Binding-site contacts:
Ligand atom C10 contacts residue LEU137 of chain 1.A at 3.8 Å (hydrophobic).
Ligand atom C7 contacts residue ASP148 of chain 1.A at 3.9 Å.
Ligand atom C25 contacts residue ASP148 of chain 1.A at 3.4 Å.
Ligand atom C1 contacts residue GLN13 of chain 1.A at 3.6 Å.
Ligand atom C17 contacts residue CYS87 of chain 1.A at 3.6 Å (hydrophobic).
Ligand atom C12 contacts residue LEU137 of chain 1.A at 3.5 Å (hydrophobic).
Ligand atom C12 contacts residue ALA36 of chain 1.A at 3.5 Å (hydrophobic).
Ligand atom O22 contacts residue ASP148 of chain 1.A at 3.2 Å.
Ligand atom N20 contacts residue CYS87 of chain 1.A at 2.9 Å (h-bond).
Ligand atom C4 contacts residue LEU137 of chain 1.A at 3.7 Å (hydrophobic).
Ligand atom C12 contacts residue GLU85 of chain 1.A at 3.2 Å.
Ligand atom C11 contacts residue LEU137 of chain 1.A at 3.3 Å (hydrophobic).
Ligand atom C24 contacts residue ASP148 of chain 1.A at 3.5 Å.
Ligand atom C3 contacts residue TYR86 of chain 1.A at 3.4 Å (hydrophobic).
Ligand atom C11 contacts residue ALA36 of chain 1.A at 3.8 Å (hydrophobic).
Ligand atom C18 contacts residue GLY90 of chain 1.A at 3.5 Å.
Ligand atom C15 contacts residue LEU15 of chain 1.A at 3.5 Å (hydrophobic).
Ligand atom N26 contacts residue ASN135 of chain 1.A at 2.9 Å (h-bond).
Ligand atom N contacts residue GLY90 of chain 1.A at 3.8 Å.
Ligand atom N23 contacts residue VAL23 of chain 1.A at 3.5 Å.
Ligand atom C2 contacts residue TYR86 of chain 1.A at 3.2 Å (hydrophobic).
Ligand atom N13 contacts residue CYS87 of chain 1.A at 3.0 Å (h-bond).
Ligand atom N13 contacts residue GLU85 of chain 1.A at 3.8 Å.
Ligand atom C10 contacts residue CYS87 of chain 1.A at 3.8 Å (hydrophobic).
Ligand atom C19 contacts residue GLY90 of chain 1.A at 3.6 Å.
Ligand atom C9 contacts residue VAL68 of chain 1.A at 3.9 Å (hydrophobic).
Ligand atom C12 contacts residue CYS87 of chain 1.A at 3.8 Å (hydrophobic).
Ligand atom C18 contacts residue CYS87 of chain 1.A at 3.4 Å (hydrophobic).
Ligand atom O contacts residue GLN13 of chain 1.A at 3.4 Å (h-bond).
Ligand atom N8 contacts residue VAL68 of chain 1.A at 3.8 Å.
Ligand atom N8 contacts residue LEU84 of chain 1.A at 3.7 Å.
Ligand atom C24 contacts residue TYR20 of chain 1.A at 3.6 Å (hydrophobic).
Ligand atom N13 contacts residue TYR86 of chain 1.A at 3.6 Å.
Ligand atom S contacts residue LEU137 of chain 1.A at 3.6 Å.
Ligand atom C3 contacts residue SER88 of chain 1.A at 3.5 Å.
Ligand atom N26 contacts residue ASP148 of chain 1.A at 2.9 Å (salt-bridge).
Ligand atom N13 contacts residue LEU137 of chain 1.A at 3.7 Å.
Ligand atom O22 contacts residue LYS38 of chain 1.A at 2.8 Å (salt-bridge).
Ligand atom N20 contacts residue TYR86 of chain 1.A at 3.5 Å.
Ligand atom C2 contacts residue GLN13 of chain 1.A at 3.8 Å.

The protein below binds the small molecule below.
Small molecule (SMILES): NCCNC(=O)c1cncc(-c2cnc(Nc3cc(N4CCOCC4)ccn3)s2)c1

Sequence of chain 1.A:
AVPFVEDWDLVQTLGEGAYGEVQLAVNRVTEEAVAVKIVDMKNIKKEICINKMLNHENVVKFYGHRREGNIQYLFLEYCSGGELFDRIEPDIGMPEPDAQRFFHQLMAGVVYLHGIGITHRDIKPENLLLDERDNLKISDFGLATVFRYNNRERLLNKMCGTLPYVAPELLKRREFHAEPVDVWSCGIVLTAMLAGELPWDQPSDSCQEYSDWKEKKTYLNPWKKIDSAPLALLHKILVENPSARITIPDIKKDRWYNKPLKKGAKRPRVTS